Sequence of chain 1.A:
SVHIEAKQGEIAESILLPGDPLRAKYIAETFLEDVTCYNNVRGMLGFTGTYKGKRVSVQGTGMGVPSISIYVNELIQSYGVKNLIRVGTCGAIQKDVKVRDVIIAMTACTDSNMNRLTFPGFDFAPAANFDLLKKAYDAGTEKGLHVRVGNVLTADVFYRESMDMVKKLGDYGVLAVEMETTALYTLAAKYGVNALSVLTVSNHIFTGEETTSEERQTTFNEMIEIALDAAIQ

This protein binds this small molecule.
Small molecule (SMILES): O=c1[nH]cnc2c1ncn2[C@@H]1O[C@H](CO)[C@@H](O)[C@H]1O

Sequence of chain 6.A:
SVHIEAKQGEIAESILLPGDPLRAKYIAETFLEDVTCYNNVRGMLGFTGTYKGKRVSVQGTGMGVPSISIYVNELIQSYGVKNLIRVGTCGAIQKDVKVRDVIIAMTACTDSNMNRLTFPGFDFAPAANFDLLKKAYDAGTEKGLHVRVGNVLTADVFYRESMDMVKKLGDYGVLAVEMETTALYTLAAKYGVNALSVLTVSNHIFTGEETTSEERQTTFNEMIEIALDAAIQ

Binding-site contacts:
Ligand atom N7 contacts residue CYS91 of chain 1.A at 3.4 Å.
Ligand atom C1' contacts residue SO41 of chain 1.C at 3.2 Å.
Ligand atom O2' contacts residue SO41 of chain 1.C at 3.3 Å (h-bond).
Ligand atom C5' contacts residue HIS4 of chain 6.A at 3.6 Å.
Ligand atom C5 contacts residue VAL178 of chain 1.A at 3.7 Å (hydrophobic).
Ligand atom N7 contacts residue ASN204 of chain 1.A at 3.4 Å (h-bond).
Ligand atom C6 contacts residue PHE159 of chain 1.A at 3.8 Å (hydrophobic).
Ligand atom O5' contacts residue HIS4 of chain 6.A at 2.6 Å (h-bond).
Ligand atom N7 contacts residue GLY92 of chain 1.A at 3.5 Å (h-bond).
Ligand atom C8 contacts residue CYS91 of chain 1.A at 3.5 Å (hydrophobic).
Ligand atom C2' contacts residue SO41 of chain 1.C at 3.7 Å.
Ligand atom O6 contacts residue GLY92 of chain 1.A at 3.5 Å.
Ligand atom O4' contacts residue ARG43 of chain 6.A at 3.5 Å (salt-bridge).
Ligand atom N3 contacts residue PHE159 of chain 1.A at 3.7 Å.
Ligand atom C5 contacts residue GLY92 of chain 1.A at 3.8 Å.
Ligand atom N9 contacts residue THR90 of chain 1.A at 3.6 Å.
Ligand atom C2 contacts residue PHE159 of chain 1.A at 3.4 Å (hydrophobic).
Ligand atom N3 contacts residue MET180 of chain 1.A at 3.7 Å.
Ligand atom O3' contacts residue SO41 of chain 1.C at 2.6 Å (h-bond).
Ligand atom O6 contacts residue ASN204 of chain 1.A at 3.5 Å (h-bond).
Ligand atom N1 contacts residue PHE159 of chain 1.A at 3.6 Å.
Ligand atom O2' contacts residue GLU181 of chain 1.A at 2.6 Å (salt-bridge).
Ligand atom C3' contacts residue SO41 of chain 1.C at 3.6 Å.
Ligand atom C8 contacts residue THR90 of chain 1.A at 3.2 Å.
Ligand atom O3' contacts residue GLU181 of chain 1.A at 2.6 Å (salt-bridge).
Ligand atom C4' contacts residue ARG43 of chain 6.A at 3.6 Å.
Ligand atom O4' contacts residue THR90 of chain 1.A at 3.7 Å.
Ligand atom C3' contacts residue GLU181 of chain 1.A at 3.5 Å.
Ligand atom O5' contacts residue PHE159 of chain 1.A at 3.4 Å.
Ligand atom C2' contacts residue MET180 of chain 1.A at 3.6 Å (hydrophobic).
Ligand atom O2' contacts residue ARG87 of chain 1.A at 3.1 Å (salt-bridge).
Ligand atom O2' contacts residue GLU179 of chain 1.A at 3.4 Å.
Ligand atom C5' contacts residue PHE159 of chain 1.A at 3.7 Å (hydrophobic).
Ligand atom C5' contacts residue MET64 of chain 1.A at 3.8 Å (hydrophobic).
Ligand atom C1' contacts residue THR90 of chain 1.A at 3.5 Å.
Ligand atom O3' contacts residue MET64 of chain 1.A at 3.7 Å.
Ligand atom O4' contacts residue SO41 of chain 1.C at 3.5 Å (h-bond).
Ligand atom O2' contacts residue MET180 of chain 1.A at 2.9 Å (h-bond).
Ligand atom C4' contacts residue SO41 of chain 1.C at 3.6 Å.
Ligand atom C2' contacts residue GLU181 of chain 1.A at 3.8 Å.